Binding-site contacts:
Ligand atom O6 contacts residue MET91 of chain 1.B at 3.8 Å.
Ligand atom C36 contacts residue LEU49 of chain 1.B at 3.7 Å (hydrophobic).
Ligand atom O8 contacts residue GLY224 of chain 1.B at 4.0 Å.
Ligand atom C09 contacts residue MET124 of chain 1.B at 4.1 Å (hydrophobic).
Ligand atom C09 contacts residue LEU49 of chain 1.B at 3.9 Å (hydrophobic).
Ligand atom C40 contacts residue MET231 of chain 1.B at 3.8 Å (hydrophobic).
Ligand atom C41 contacts residue GLY224 of chain 1.B at 3.3 Å.
Ligand atom C39 contacts residue MET46 of chain 1.B at 3.3 Å (hydrophobic).
Ligand atom O8 contacts residue HIS227 of chain 1.B at 3.4 Å.
Ligand atom O8 contacts residue LEU228 of chain 1.B at 3.3 Å (h-bond).
Ligand atom O7 contacts residue LEU90 of chain 1.B at 3.7 Å.
Ligand atom C40 contacts residue MET124 of chain 1.B at 3.9 Å (hydrophobic).
Ligand atom C07 contacts residue MET124 of chain 1.B at 3.5 Å (hydrophobic).
Ligand atom C39 contacts residue MET231 of chain 1.B at 3.7 Å (hydrophobic).
Ligand atom C01 contacts residue TRP86 of chain 1.B at 3.9 Å (hydrophobic).
Ligand atom C06 contacts residue PHE107 of chain 1.B at 3.9 Å (hydrophobic).
Ligand atom C06 contacts residue LEU131 of chain 1.B at 3.8 Å (hydrophobic).
Ligand atom O8 contacts residue MET231 of chain 1.B at 3.1 Å (h-bond).
Ligand atom O5 contacts residue LEU49 of chain 1.B at 3.9 Å.
Ligand atom O8 contacts residue MET124 of chain 1.B at 3.7 Å.
Ligand atom C02 contacts residue LEU49 of chain 1.B at 4.0 Å (hydrophobic).
Ligand atom C38 contacts residue MET46 of chain 1.B at 3.8 Å (hydrophobic).
Ligand atom C33 contacts residue LEU94 of chain 1.B at 4.0 Å (hydrophobic).
Ligand atom C34 contacts residue GLU56 of chain 1.B at 3.4 Å.
Ligand atom C08 contacts residue PHE128 of chain 1.B at 3.5 Å (hydrophobic).
Ligand atom C36 contacts residue ALA53 of chain 1.B at 4.0 Å (hydrophobic).
Ligand atom C39 contacts residue MET124 of chain 1.B at 4.0 Å (hydrophobic).
Ligand atom C34 contacts residue LEU90 of chain 1.B at 4.1 Å (hydrophobic).
Ligand atom C34 contacts residue ARG97 of chain 1.B at 3.9 Å.
Ligand atom O5 contacts residue PHE107 of chain 1.B at 3.6 Å.
Ligand atom C01 contacts residue ALA53 of chain 1.B at 3.5 Å (hydrophobic).
Ligand atom C35 contacts residue GLU56 of chain 1.B at 3.4 Å.
Ligand atom C40 contacts residue GLY224 of chain 1.B at 4.1 Å.
Ligand atom C33 contacts residue LEU90 of chain 1.B at 3.6 Å (hydrophobic).
Ligand atom O7 contacts residue GLU56 of chain 1.B at 2.6 Å (salt-bridge).
Ligand atom C09 contacts residue PHE128 of chain 1.B at 4.0 Å (hydrophobic).
Ligand atom O7 contacts residue ARG97 of chain 1.B at 2.8 Å (salt-bridge).
Ligand atom C41 contacts residue LEU228 of chain 1.B at 4.0 Å (hydrophobic).
Ligand atom C02 contacts residue ALA53 of chain 1.B at 3.6 Å (hydrophobic).
Ligand atom C08 contacts residue PHE107 of chain 1.B at 3.7 Å (hydrophobic).

Sequence of chain 1.B:
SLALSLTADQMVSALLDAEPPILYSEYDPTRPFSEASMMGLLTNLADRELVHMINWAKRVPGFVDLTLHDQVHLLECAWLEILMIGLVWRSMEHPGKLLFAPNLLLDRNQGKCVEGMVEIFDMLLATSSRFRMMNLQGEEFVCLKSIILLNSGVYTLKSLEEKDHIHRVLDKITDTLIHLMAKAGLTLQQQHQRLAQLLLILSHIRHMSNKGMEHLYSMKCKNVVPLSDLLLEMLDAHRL

This small molecule binds to this protein.
Small molecule (SMILES): CCC(c1ccc(O)cc1)C(C(=O)OCCCCCCCCOC(=O)[C@@H](c1ccc(O)cc1)[C@H](CC)c1ccc(O)cc1)c1ccc(O)cc1